This protein binds this small molecule.
Small molecule (SMILES): CC(C)CCC[C@@H](C)[C@H]1CC[C@H]2[C@@H]3CC=C4C[C@@H](O)CC[C@]4(C)[C@H]3CC[C@]12C

Sequence of chain 1.A:
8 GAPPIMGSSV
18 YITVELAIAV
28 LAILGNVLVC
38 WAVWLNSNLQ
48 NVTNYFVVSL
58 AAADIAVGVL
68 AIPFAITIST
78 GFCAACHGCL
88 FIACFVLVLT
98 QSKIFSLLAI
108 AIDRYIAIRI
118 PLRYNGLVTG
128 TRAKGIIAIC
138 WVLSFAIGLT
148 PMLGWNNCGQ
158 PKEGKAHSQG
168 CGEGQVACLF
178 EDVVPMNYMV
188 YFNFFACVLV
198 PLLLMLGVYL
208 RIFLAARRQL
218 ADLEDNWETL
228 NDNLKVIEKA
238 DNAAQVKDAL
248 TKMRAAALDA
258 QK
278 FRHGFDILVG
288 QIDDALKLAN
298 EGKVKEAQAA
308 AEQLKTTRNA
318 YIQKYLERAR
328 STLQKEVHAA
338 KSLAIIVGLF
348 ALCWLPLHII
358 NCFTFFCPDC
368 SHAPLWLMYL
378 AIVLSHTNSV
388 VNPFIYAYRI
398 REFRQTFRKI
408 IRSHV

Binding-site contacts:
Ligand atom C4 contacts residue ALA82 of chain 1.A at 3.8 Å (hydrophobic).
Ligand atom C2 contacts residue ALA81 of chain 1.A at 4.2 Å (hydrophobic).
Ligand atom C25 contacts residue LEU67 of chain 1.A at 4.3 Å (hydrophobic).
Ligand atom C18 contacts residue ILE89 of chain 1.A at 3.2 Å (hydrophobic).
Ligand atom C1 contacts residue OLC1 of chain 1.J at 3.9 Å.
Ligand atom C19 contacts residue PHE79 of chain 1.A at 4.1 Å (hydrophobic).
Ligand atom C27 contacts residue OLC1 of chain 1.J at 3.7 Å.
Ligand atom C27 contacts residue LEU67 of chain 1.A at 4.0 Å (hydrophobic).
Ligand atom C18 contacts residue PHE88 of chain 1.A at 4.2 Å (hydrophobic).
Ligand atom C5 contacts residue GLY85 of chain 1.A at 3.8 Å.
Ligand atom O1 contacts residue GLN172 of chain 1.A at 4.3 Å.
Ligand atom C19 contacts residue GLY85 of chain 1.A at 3.5 Å.
Ligand atom C21 contacts residue OLC1 of chain 1.J at 4.1 Å.
Ligand atom C21 contacts residue PHE71 of chain 1.A at 3.8 Å (hydrophobic).
Ligand atom C19 contacts residue CYS86 of chain 1.A at 4.0 Å (hydrophobic).
Ligand atom C11 contacts residue OLC1 of chain 1.J at 4.5 Å.
Ligand atom C7 contacts residue GLY85 of chain 1.A at 4.2 Å.
Ligand atom C2 contacts residue OLC1 of chain 1.J at 3.7 Å.
Ligand atom C20 contacts residue PHE71 of chain 1.A at 4.2 Å (hydrophobic).
Ligand atom C6 contacts residue GLY85 of chain 1.A at 3.6 Å.
Ligand atom C15 contacts residue PHE88 of chain 1.A at 4.5 Å (hydrophobic).
Ligand atom C11 contacts residue ILE89 of chain 1.A at 4.3 Å (hydrophobic).
Ligand atom C19 contacts residue ILE89 of chain 1.A at 4.3 Å (hydrophobic).
Ligand atom O1 contacts residue ALA82 of chain 1.A at 3.0 Å (h-bond).
Ligand atom O1 contacts residue ALA81 of chain 1.A at 3.6 Å.
Ligand atom C23 contacts residue LEU67 of chain 1.A at 4.4 Å (hydrophobic).
Ligand atom C3 contacts residue ALA82 of chain 1.A at 4.1 Å (hydrophobic).
Ligand atom C4 contacts residue GLY85 of chain 1.A at 4.2 Å.
Ligand atom C2 contacts residue PHE79 of chain 1.A at 3.9 Å (hydrophobic).
Ligand atom C1 contacts residue PHE79 of chain 1.A at 4.4 Å (hydrophobic).
Ligand atom C13 contacts residue ILE89 of chain 1.A at 4.5 Å (hydrophobic).
Ligand atom C18 contacts residue PHE71 of chain 1.A at 4.0 Å (hydrophobic).